Binding-site contacts:
Ligand atom NH2 contacts residue GLY216 of chain 1.C at 3.6 Å.
Ligand atom N contacts residue HIS41 of chain 1.C at 3.2 Å (h-bond).
Ligand atom CB contacts residue SER204 of chain 1.C at 3.7 Å.
Ligand atom CG contacts residue TYR86 of chain 1.C at 3.5 Å (hydrophobic).
Ligand atom CB contacts residue GLY206 of chain 1.C at 3.4 Å.
Ligand atom NH2 contacts residue SER180 of chain 1.C at 2.9 Å (h-bond).
Ligand atom NE contacts residue GLY206 of chain 1.C at 3.6 Å.
Ligand atom CZ contacts residue ASP179 of chain 1.C at 3.5 Å.
Ligand atom N contacts residue SER185 of chain 1.C at 3.1 Å (h-bond).
Ligand atom CA contacts residue SER204 of chain 1.C at 3.6 Å.
Ligand atom O contacts residue TRP205 of chain 1.C at 3.1 Å.
Ligand atom CB contacts residue TYR86 of chain 1.C at 3.5 Å (hydrophobic).
Ligand atom NH1 contacts residue GLU208 of chain 1.C at 2.8 Å (salt-bridge).
Ligand atom OXT contacts residue HIS41 of chain 1.C at 1.5 Å (h-bond).
Ligand atom N contacts residue SER204 of chain 1.C at 2.7 Å (h-bond).
Ligand atom CZ contacts residue SER180 of chain 1.C at 3.4 Å.
Ligand atom C contacts residue GLY206 of chain 1.C at 3.7 Å.
Ligand atom NH2 contacts residue ASP179 of chain 1.C at 3.2 Å (salt-bridge).
Ligand atom C contacts residue SER204 of chain 1.C at 3.7 Å.
Ligand atom CB contacts residue SER185 of chain 1.C at 2.8 Å.
Ligand atom C contacts residue SER185 of chain 1.C at 1.5 Å.
Ligand atom CA contacts residue SER185 of chain 1.C at 2.4 Å.
Ligand atom NE contacts residue TRP205 of chain 1.C at 3.7 Å.
Ligand atom OXT contacts residue SER185 of chain 1.C at 2.5 Å (h-bond).
Ligand atom NH1 contacts residue GLY206 of chain 1.C at 3.7 Å.
Ligand atom O contacts residue GLY183 of chain 1.C at 3.0 Å (h-bond).
Ligand atom CA contacts residue GLY206 of chain 1.C at 3.4 Å.
Ligand atom C contacts residue HIS41 of chain 1.C at 3.6 Å.
Ligand atom CD contacts residue TYR86 of chain 1.C at 3.1 Å (hydrophobic).
Ligand atom O contacts residue GLN182 of chain 1.C at 3.1 Å (h-bond).
Ligand atom CA contacts residue HIS41 of chain 1.C at 3.4 Å.
Ligand atom CD contacts residue TRP205 of chain 1.C at 3.7 Å (hydrophobic).
Ligand atom CE2 contacts residue PHE162 of chain 1.C at 3.5 Å (hydrophobic).
Ligand atom O contacts residue GLY206 of chain 1.C at 3.0 Å (h-bond).
Ligand atom N contacts residue GLY206 of chain 1.C at 2.6 Å (h-bond).
Ligand atom C contacts residue HIS41 of chain 1.C at 2.6 Å.
Ligand atom CD2 contacts residue PHE162 of chain 1.C at 3.7 Å (hydrophobic).
Ligand atom NH1 contacts residue ASP179 of chain 1.C at 2.9 Å (salt-bridge).
Ligand atom CA contacts residue TRP205 of chain 1.C at 3.6 Å (hydrophobic).
Ligand atom O contacts residue SER185 of chain 1.C at 2.3 Å (h-bond).

Sequence of chain 1.C:
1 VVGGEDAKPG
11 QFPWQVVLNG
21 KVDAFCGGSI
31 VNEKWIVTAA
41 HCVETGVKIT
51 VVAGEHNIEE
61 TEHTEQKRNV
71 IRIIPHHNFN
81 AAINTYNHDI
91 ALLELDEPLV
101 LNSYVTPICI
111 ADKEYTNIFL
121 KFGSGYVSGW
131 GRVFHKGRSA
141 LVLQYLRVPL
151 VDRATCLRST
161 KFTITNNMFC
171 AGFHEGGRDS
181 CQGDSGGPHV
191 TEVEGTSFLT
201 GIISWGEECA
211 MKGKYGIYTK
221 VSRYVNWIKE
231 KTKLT

The protein below binds the small molecule below.
Small molecule (SMILES): NC(N)=NCCC[C@H](NC(=O)[C@@H]1CCCN1C(=O)[C@H](N)Cc1ccccc1)C(O)O